Binding-site contacts:
Ligand atom C60 contacts residue VAL82 of chain 1.A at 3.6 Å (hydrophobic).
Ligand atom C16 contacts residue ASP25 of chain 1.A at 3.2 Å.
Ligand atom O10 contacts residue ILE50 of chain 1.B at 3.1 Å.
Ligand atom C17 contacts residue ASP25 of chain 1.B at 3.4 Å.
Ligand atom O10 contacts residue GLY49 of chain 1.A at 3.3 Å.
Ligand atom O26 contacts residue ASP29 of chain 1.B at 3.4 Å (salt-bridge).
Ligand atom C55 contacts residue ILE50 of chain 1.B at 3.7 Å (hydrophobic).
Ligand atom O18 contacts residue GLY27 of chain 1.B at 3.3 Å.
Ligand atom C40 contacts residue ASP30 of chain 1.A at 3.4 Å.
Ligand atom C58 contacts residue ILE84 of chain 1.A at 3.4 Å (hydrophobic).
Ligand atom O39 contacts residue ASP30 of chain 1.A at 3.3 Å (salt-bridge).
Ligand atom C3 contacts residue ASP30 of chain 1.A at 3.6 Å.
Ligand atom C29 contacts residue ARG8 of chain 1.A at 3.7 Å.
Ligand atom O39 contacts residue ASP29 of chain 1.A at 3.8 Å.
Ligand atom O23 contacts residue ALA28 of chain 1.B at 3.6 Å.
Ligand atom C6 contacts residue GLY48 of chain 1.A at 3.3 Å.
Ligand atom N20 contacts residue GLY27 of chain 1.B at 3.1 Å (h-bond).
Ligand atom O18 contacts residue ASP25 of chain 1.A at 2.6 Å (salt-bridge).
Ligand atom C15 contacts residue VAL82 of chain 1.B at 3.8 Å (hydrophobic).
Ligand atom O18 contacts residue ASP25 of chain 1.B at 2.6 Å (salt-bridge).
Ligand atom C52 contacts residue GLY27 of chain 1.B at 3.6 Å.
Ligand atom C7 contacts residue GLY48 of chain 1.A at 3.7 Å.
Ligand atom C25 contacts residue ASP30 of chain 1.B at 3.6 Å.
Ligand atom O9 contacts residue ILE50 of chain 1.B at 3.5 Å.
Ligand atom C32 contacts residue GLY27 of chain 1.B at 3.6 Å.
Ligand atom C54 contacts residue GLY48 of chain 1.B at 3.3 Å.
Ligand atom C27 contacts residue ASP29 of chain 1.B at 3.7 Å.
Ligand atom O26 contacts residue ASP30 of chain 1.B at 3.0 Å (salt-bridge).
Ligand atom C17 contacts residue ASP25 of chain 1.A at 3.4 Å.
Ligand atom C27 contacts residue ASP30 of chain 1.B at 3.6 Å.
Ligand atom C12 contacts residue GLY27 of chain 1.A at 3.6 Å.
Ligand atom C25 contacts residue ILE84 of chain 1.B at 3.8 Å (hydrophobic).
Ligand atom C25 contacts residue ALA28 of chain 1.B at 3.7 Å (hydrophobic).
Ligand atom C32 contacts residue ASP25 of chain 1.A at 3.4 Å.
Ligand atom C30 contacts residue GLY48 of chain 1.B at 3.7 Å.
Ligand atom C29 contacts residue ASP29 of chain 1.B at 3.5 Å.
Ligand atom C4 contacts residue ALA28 of chain 1.A at 3.6 Å (hydrophobic).
Ligand atom C3 contacts residue ALA28 of chain 1.A at 3.6 Å (hydrophobic).
Ligand atom O28 contacts residue ASP29 of chain 1.B at 2.9 Å (salt-bridge).
Ligand atom C41 contacts residue GLY48 of chain 1.B at 3.2 Å.

Sequence of chain 1.B:
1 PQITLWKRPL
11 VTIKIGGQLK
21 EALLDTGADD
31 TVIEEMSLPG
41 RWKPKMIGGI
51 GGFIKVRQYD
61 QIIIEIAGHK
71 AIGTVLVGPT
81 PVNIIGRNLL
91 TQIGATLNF

The small molecule below binds the protein below.
Small molecule (SMILES): COc1ccc(S(=O)(=O)N(CC(C)C)C[C@@H](O)[C@H](CC23CC4CC(CC(C4)C2)C3)NC(=O)O[C@H]2CO[C@H]3OCCC[C@H]32)cc1

Sequence of chain 1.A:
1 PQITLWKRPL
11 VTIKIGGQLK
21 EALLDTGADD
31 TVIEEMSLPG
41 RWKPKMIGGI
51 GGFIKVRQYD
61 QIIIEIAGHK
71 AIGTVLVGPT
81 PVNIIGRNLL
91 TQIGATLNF